This protein binds this small molecule.
Small molecule (SMILES): CC(=O)N[C@@H]1[C@@H](O)[C@H](O)[C@@H](CO)O[C@H]1O

Sequence of chain 1.D:
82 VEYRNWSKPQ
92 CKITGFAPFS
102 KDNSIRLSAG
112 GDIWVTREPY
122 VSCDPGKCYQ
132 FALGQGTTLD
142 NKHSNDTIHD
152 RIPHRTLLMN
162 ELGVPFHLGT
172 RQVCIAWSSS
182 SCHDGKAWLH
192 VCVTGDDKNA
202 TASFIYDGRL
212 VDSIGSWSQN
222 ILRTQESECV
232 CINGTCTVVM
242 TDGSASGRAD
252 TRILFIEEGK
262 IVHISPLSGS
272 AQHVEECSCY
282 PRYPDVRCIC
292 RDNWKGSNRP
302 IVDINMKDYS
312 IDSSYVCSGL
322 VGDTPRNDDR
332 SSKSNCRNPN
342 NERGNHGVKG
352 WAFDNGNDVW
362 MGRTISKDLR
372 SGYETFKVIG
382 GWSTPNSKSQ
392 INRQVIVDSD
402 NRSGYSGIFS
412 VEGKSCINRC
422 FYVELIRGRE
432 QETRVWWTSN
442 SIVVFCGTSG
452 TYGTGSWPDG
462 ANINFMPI

Binding-site contacts:
Ligand atom C3 contacts residue TRP437 of chain 1.D at 3.8 Å (hydrophobic).
Ligand atom C2 contacts residue ASN146 of chain 1.D at 2.5 Å.
Ligand atom O5 contacts residue ASN146 of chain 1.D at 2.3 Å (h-bond).
Ligand atom C5 contacts residue ASN146 of chain 1.D at 3.6 Å.
Ligand atom C7 contacts residue ASN146 of chain 1.D at 3.6 Å.
Ligand atom N2 contacts residue ASN146 of chain 1.D at 2.9 Å (h-bond).
Ligand atom C1 contacts residue ASN146 of chain 1.D at 1.4 Å.
Ligand atom O7 contacts residue ASN146 of chain 1.D at 4.0 Å.
Ligand atom C4 contacts residue TRP437 of chain 1.D at 4.3 Å (hydrophobic).
Ligand atom C8 contacts residue TRP437 of chain 1.D at 3.5 Å (hydrophobic).
Ligand atom C8 contacts residue ILE469 of chain 1.D at 3.7 Å (hydrophobic).
Ligand atom O5 contacts residue TRP437 of chain 1.D at 4.4 Å.
Ligand atom N2 contacts residue TRP437 of chain 1.D at 3.5 Å.
Ligand atom C3 contacts residue ASN146 of chain 1.D at 3.8 Å.
Ligand atom O4 contacts residue TRP437 of chain 1.D at 3.8 Å.
Ligand atom C5 contacts residue TRP437 of chain 1.D at 4.0 Å (hydrophobic).
Ligand atom C2 contacts residue TRP437 of chain 1.D at 4.0 Å (hydrophobic).
Ligand atom C7 contacts residue TRP437 of chain 1.D at 4.0 Å (hydrophobic).
Ligand atom C4 contacts residue ASN146 of chain 1.D at 4.2 Å.
Ligand atom O3 contacts residue TRP437 of chain 1.D at 4.2 Å.
Ligand atom C1 contacts residue TRP437 of chain 1.D at 3.8 Å (hydrophobic).